This small molecule binds to this protein.
Small molecule (SMILES): OC[C@H]1O[C@H](O)[C@@H](O)[C@@H](O)[C@@H]1O

Sequence of chain 1.D:
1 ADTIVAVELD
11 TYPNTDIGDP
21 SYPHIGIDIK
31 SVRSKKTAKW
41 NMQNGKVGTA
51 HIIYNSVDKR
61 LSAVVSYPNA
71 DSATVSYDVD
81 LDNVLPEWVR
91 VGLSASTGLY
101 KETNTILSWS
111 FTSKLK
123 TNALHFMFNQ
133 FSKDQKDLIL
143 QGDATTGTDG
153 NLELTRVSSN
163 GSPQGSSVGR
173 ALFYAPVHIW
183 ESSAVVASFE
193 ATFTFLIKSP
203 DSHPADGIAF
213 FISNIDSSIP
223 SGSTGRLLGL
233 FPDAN

Binding-site contacts:
Ligand atom O2 contacts residue TA51 of chain 1.R at 3.7 Å.
Ligand atom C4 contacts residue TA51 of chain 1.R at 3.4 Å.
Ligand atom C4 contacts residue ASP208 of chain 1.D at 3.4 Å.
Ligand atom O5 contacts residue TA51 of chain 1.R at 2.3 Å (h-bond).
Ligand atom C6 contacts residue LEU99 of chain 1.D at 3.8 Å (hydrophobic).
Ligand atom C5 contacts residue TYR12 of chain 1.D at 4.1 Å (hydrophobic).
Ligand atom C6 contacts residue ALA207 of chain 1.D at 3.3 Å (hydrophobic).
Ligand atom O3 contacts residue GLY227 of chain 1.D at 3.4 Å.
Ligand atom O6 contacts residue GLY98 of chain 1.D at 3.0 Å.
Ligand atom O3 contacts residue ARG228 of chain 1.D at 3.0 Å (salt-bridge).
Ligand atom C5 contacts residue TA51 of chain 1.R at 2.8 Å.
Ligand atom O4 contacts residue ASN14 of chain 1.D at 2.8 Å (h-bond).
Ligand atom O4 contacts residue TYR12 of chain 1.D at 3.9 Å.
Ligand atom O2 contacts residue LEU99 of chain 1.D at 3.7 Å.
Ligand atom C5 contacts residue LEU99 of chain 1.D at 3.9 Å (hydrophobic).
Ligand atom O5 contacts residue LEU99 of chain 1.D at 3.0 Å (h-bond).
Ligand atom C1 contacts residue LEU99 of chain 1.D at 3.6 Å (hydrophobic).
Ligand atom C3 contacts residue TA51 of chain 1.R at 2.8 Å.
Ligand atom C4 contacts residue ASN14 of chain 1.D at 3.9 Å.
Ligand atom C4 contacts residue ARG228 of chain 1.D at 3.6 Å.
Ligand atom O2 contacts residue GLY227 of chain 1.D at 3.9 Å.
Ligand atom O4 contacts residue ASP208 of chain 1.D at 2.5 Å (salt-bridge).
Ligand atom C1 contacts residue TA51 of chain 1.R at 1.4 Å.
Ligand atom C2 contacts residue TA51 of chain 1.R at 2.4 Å.
Ligand atom C3 contacts residue ARG228 of chain 1.D at 3.9 Å.
Ligand atom C3 contacts residue ASN14 of chain 1.D at 4.0 Å.
Ligand atom C6 contacts residue TYR12 of chain 1.D at 4.0 Å (hydrophobic).
Ligand atom O6 contacts residue ASP208 of chain 1.D at 2.8 Å (salt-bridge).
Ligand atom O4 contacts residue GLY227 of chain 1.D at 3.7 Å.
Ligand atom O5 contacts residue GLY98 of chain 1.D at 4.1 Å.
Ligand atom C6 contacts residue TYR100 of chain 1.D at 3.8 Å (hydrophobic).
Ligand atom O6 contacts residue ALA207 of chain 1.D at 3.2 Å.
Ligand atom C3 contacts residue GLY227 of chain 1.D at 4.0 Å.
Ligand atom O4 contacts residue ARG228 of chain 1.D at 3.0 Å (salt-bridge).
Ligand atom C6 contacts residue ASP208 of chain 1.D at 3.4 Å.
Ligand atom O6 contacts residue TYR100 of chain 1.D at 3.0 Å (h-bond).
Ligand atom O6 contacts residue LEU99 of chain 1.D at 2.9 Å (h-bond).
Ligand atom O2 contacts residue GLY98 of chain 1.D at 3.8 Å.
Ligand atom C5 contacts residue ASP208 of chain 1.D at 3.9 Å.
Ligand atom C4 contacts residue GLY227 of chain 1.D at 3.6 Å.